Binding-site contacts:
Ligand atom C5 contacts residue LEU141 of chain 1.D at 3.6 Å (hydrophobic).
Ligand atom C5 contacts residue ZN1 of chain 1.Q at 4.1 Å.
Ligand atom C5 contacts residue SER48 of chain 1.D at 3.9 Å.
Ligand atom C9 contacts residue MET306 of chain 1.A at 4.0 Å (hydrophobic).
Ligand atom C10 contacts residue VAL294 of chain 1.D at 4.0 Å (hydrophobic).
Ligand atom S1 contacts residue ZN1 of chain 1.Q at 3.1 Å.
Ligand atom C4 contacts residue SER48 of chain 1.D at 3.8 Å.
Ligand atom C2 contacts residue PHE93 of chain 1.D at 3.7 Å (hydrophobic).
Ligand atom C5 contacts residue PHE93 of chain 1.D at 4.0 Å (hydrophobic).
Ligand atom C9 contacts residue LEU116 of chain 1.D at 3.9 Å (hydrophobic).
Ligand atom O6 contacts residue NAD1 of chain 1.S at 3.2 Å.
Ligand atom C8 contacts residue LEU116 of chain 1.D at 3.9 Å (hydrophobic).
Ligand atom C9 contacts residue VAL294 of chain 1.D at 3.6 Å (hydrophobic).
Ligand atom C10 contacts residue LEU309 of chain 1.A at 3.3 Å (hydrophobic).
Ligand atom C5 contacts residue HIS67 of chain 1.D at 3.4 Å.
Ligand atom C10 contacts residue MET306 of chain 1.A at 3.5 Å (hydrophobic).
Ligand atom C10 contacts residue ILE318 of chain 1.D at 4.4 Å (hydrophobic).
Ligand atom C4 contacts residue LEU57 of chain 1.D at 3.8 Å (hydrophobic).
Ligand atom C4 contacts residue LEU141 of chain 1.D at 3.5 Å (hydrophobic).
Ligand atom C3 contacts residue LEU141 of chain 1.D at 4.1 Å (hydrophobic).
Ligand atom S1 contacts residue NAD1 of chain 1.S at 3.7 Å.
Ligand atom C5 contacts residue PHE140 of chain 1.D at 4.4 Å (hydrophobic).
Ligand atom O6 contacts residue ZN1 of chain 1.Q at 2.1 Å.
Ligand atom O6 contacts residue CYS46 of chain 1.D at 3.6 Å (h-bond).
Ligand atom C7 contacts residue LEU57 of chain 1.D at 4.2 Å (hydrophobic).
Ligand atom O6 contacts residue SER48 of chain 1.D at 2.7 Å (h-bond).
Ligand atom O6 contacts residue CYS174 of chain 1.D at 3.4 Å (h-bond).
Ligand atom C3 contacts residue SER48 of chain 1.D at 4.3 Å.
Ligand atom C2 contacts residue SER48 of chain 1.D at 3.7 Å.
Ligand atom C3 contacts residue PHE93 of chain 1.D at 4.0 Å (hydrophobic).
Ligand atom C2 contacts residue NAD1 of chain 1.S at 3.5 Å.
Ligand atom S1 contacts residue HIS67 of chain 1.D at 3.4 Å (h-bond).
Ligand atom C7 contacts residue LEU116 of chain 1.D at 4.0 Å (hydrophobic).
Ligand atom C4 contacts residue PHE140 of chain 1.D at 4.2 Å (hydrophobic).
Ligand atom S1 contacts residue SER48 of chain 1.D at 3.8 Å.
Ligand atom C8 contacts residue VAL294 of chain 1.D at 3.8 Å (hydrophobic).
Ligand atom C7 contacts residue VAL294 of chain 1.D at 4.0 Å (hydrophobic).
Ligand atom S1 contacts residue PHE93 of chain 1.D at 3.4 Å.
Ligand atom O6 contacts residue HIS67 of chain 1.D at 2.9 Å (h-bond).
Ligand atom S1 contacts residue CYS174 of chain 1.D at 3.6 Å.

The small molecule below binds the protein below.
Small molecule (SMILES): CCCC[C@H]1CC[S@](=O)C1

Sequence of chain 1.A:
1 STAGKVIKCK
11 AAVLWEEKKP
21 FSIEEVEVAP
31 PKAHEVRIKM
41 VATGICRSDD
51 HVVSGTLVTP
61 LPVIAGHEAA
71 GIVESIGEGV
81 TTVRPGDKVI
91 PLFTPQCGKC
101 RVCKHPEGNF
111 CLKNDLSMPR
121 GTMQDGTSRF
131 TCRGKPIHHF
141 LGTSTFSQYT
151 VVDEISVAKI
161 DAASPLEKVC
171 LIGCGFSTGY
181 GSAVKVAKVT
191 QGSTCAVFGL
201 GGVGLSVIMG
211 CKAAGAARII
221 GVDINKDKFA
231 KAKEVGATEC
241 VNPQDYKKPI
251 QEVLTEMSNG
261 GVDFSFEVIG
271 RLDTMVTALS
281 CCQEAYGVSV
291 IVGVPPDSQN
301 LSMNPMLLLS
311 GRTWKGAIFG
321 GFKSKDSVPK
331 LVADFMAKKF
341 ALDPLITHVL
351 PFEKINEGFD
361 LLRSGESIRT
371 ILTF

Sequence of chain 1.D:
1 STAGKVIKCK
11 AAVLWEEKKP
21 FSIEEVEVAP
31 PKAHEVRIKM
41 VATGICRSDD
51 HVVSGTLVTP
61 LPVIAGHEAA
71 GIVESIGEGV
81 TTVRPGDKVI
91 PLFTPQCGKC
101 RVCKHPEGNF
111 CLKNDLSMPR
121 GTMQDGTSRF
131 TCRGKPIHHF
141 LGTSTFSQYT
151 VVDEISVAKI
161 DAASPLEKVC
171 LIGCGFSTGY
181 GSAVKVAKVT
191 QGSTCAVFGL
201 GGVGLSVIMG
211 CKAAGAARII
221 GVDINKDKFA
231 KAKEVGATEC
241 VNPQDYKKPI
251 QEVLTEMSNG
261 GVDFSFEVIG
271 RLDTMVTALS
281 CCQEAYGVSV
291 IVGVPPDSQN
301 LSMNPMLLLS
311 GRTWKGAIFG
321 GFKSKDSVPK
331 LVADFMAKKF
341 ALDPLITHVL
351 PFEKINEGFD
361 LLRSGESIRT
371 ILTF